Sequence of chain 1.Q:
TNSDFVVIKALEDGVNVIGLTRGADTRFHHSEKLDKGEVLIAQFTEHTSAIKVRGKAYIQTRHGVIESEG

Sequence of chain 1.R:
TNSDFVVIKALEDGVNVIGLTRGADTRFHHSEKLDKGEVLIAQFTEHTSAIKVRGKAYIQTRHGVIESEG

Binding-site contacts:
Ligand atom CZ2 contacts residue THR50 of chain 1.Q at 4.0 Å.
Ligand atom CD1 contacts residue ALA52 of chain 1.R at 4.0 Å (hydrophobic).
Ligand atom N contacts residue ARG24 of chain 1.R at 3.9 Å.
Ligand atom CD1 contacts residue SER51 of chain 1.R at 3.4 Å.
Ligand atom O contacts residue GLY25 of chain 1.R at 3.0 Å (h-bond).
Ligand atom CD1 contacts residue GLN45 of chain 1.Q at 3.7 Å.
Ligand atom CZ2 contacts residue ILE53 of chain 1.Q at 3.9 Å (hydrophobic).
Ligand atom OXT contacts residue HIS49 of chain 1.Q at 3.8 Å.
Ligand atom N contacts residue GLY25 of chain 1.R at 2.7 Å (h-bond).
Ligand atom CE3 contacts residue HIS32 of chain 1.Q at 3.9 Å.
Ligand atom CB contacts residue SER51 of chain 1.R at 3.5 Å.
Ligand atom CA contacts residue SER51 of chain 1.R at 3.9 Å.
Ligand atom C contacts residue THR50 of chain 1.Q at 4.0 Å.
Ligand atom CB contacts residue THR28 of chain 1.R at 3.4 Å.
Ligand atom CH2 contacts residue GLY21 of chain 1.Q at 3.5 Å.
Ligand atom CB contacts residue THR23 of chain 1.R at 3.8 Å.
Ligand atom CD1 contacts residue THR47 of chain 1.Q at 3.8 Å.
Ligand atom OXT contacts residue THR47 of chain 1.Q at 2.5 Å (h-bond).
Ligand atom OXT contacts residue THR50 of chain 1.Q at 2.9 Å (h-bond).
Ligand atom C contacts residue GLY25 of chain 1.R at 3.4 Å.
Ligand atom NE1 contacts residue SER51 of chain 1.R at 4.0 Å.
Ligand atom N contacts residue THR23 of chain 1.R at 3.0 Å (h-bond).
Ligand atom CA contacts residue GLY25 of chain 1.R at 3.5 Å.
Ligand atom O contacts residue ARG24 of chain 1.R at 3.6 Å.
Ligand atom CA contacts residue THR23 of chain 1.R at 3.9 Å.
Ligand atom N contacts residue ASP27 of chain 1.R at 3.0 Å (salt-bridge).
Ligand atom CZ2 contacts residue ALA44 of chain 1.Q at 3.8 Å (hydrophobic).
Ligand atom O contacts residue SER51 of chain 1.R at 2.8 Å (h-bond).
Ligand atom N contacts residue THR28 of chain 1.R at 2.9 Å (h-bond).
Ligand atom C contacts residue THR47 of chain 1.Q at 3.5 Å.
Ligand atom CG contacts residue SER51 of chain 1.R at 3.8 Å.
Ligand atom CE2 contacts residue GLN45 of chain 1.Q at 3.9 Å.
Ligand atom CZ3 contacts residue GLY21 of chain 1.Q at 3.6 Å.
Ligand atom CA contacts residue THR28 of chain 1.R at 3.2 Å.
Ligand atom CE2 contacts residue ALA44 of chain 1.Q at 3.9 Å (hydrophobic).
Ligand atom NE1 contacts residue ALA44 of chain 1.Q at 3.8 Å.
Ligand atom O contacts residue THR47 of chain 1.Q at 3.6 Å.
Ligand atom NE1 contacts residue GLN45 of chain 1.Q at 2.9 Å (h-bond).
Ligand atom CZ3 contacts residue HIS32 of chain 1.Q at 4.0 Å.
Ligand atom C contacts residue SER51 of chain 1.R at 3.5 Å.

This small molecule binds to this protein.
Small molecule (SMILES): N[C@@H](Cc1c[nH]c2ccccc12)C(=O)O